Sequence of chain 8.E:
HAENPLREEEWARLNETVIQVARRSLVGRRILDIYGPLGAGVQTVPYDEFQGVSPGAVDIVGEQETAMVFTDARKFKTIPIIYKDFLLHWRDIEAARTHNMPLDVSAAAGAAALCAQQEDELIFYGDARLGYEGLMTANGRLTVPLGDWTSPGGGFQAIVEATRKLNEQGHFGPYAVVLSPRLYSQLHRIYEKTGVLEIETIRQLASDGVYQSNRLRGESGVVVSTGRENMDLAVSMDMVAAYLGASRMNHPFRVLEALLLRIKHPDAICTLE

This protein binds this small molecule.
Small molecule (SMILES): CC(C)C[C@H](NC(=O)CN)C(=O)N[C@H](C(=O)N[C@H](C(=O)NCC(=O)N[C@@H](CO)C(=O)N[C@@H](CC(C)C)C(=O)N[C@@H](CCCN=C(N)N)C(=O)NCC=O)C(C)C)[C@@H](C)O

Binding-site contacts:
Ligand atom CD contacts residue ARG50 of chain 8.E at 3.3 Å.
Ligand atom CB contacts residue MET259 of chain 8.E at 3.6 Å (hydrophobic).
Ligand atom CD contacts residue LEU52 of chain 8.E at 3.3 Å (hydrophobic).
Ligand atom CB contacts residue ARG49 of chain 8.E at 3.7 Å.
Ligand atom N contacts residue ARG49 of chain 8.E at 3.5 Å (salt-bridge).
Ligand atom NH2 contacts residue ASP228 of chain 8.E at 2.7 Å (salt-bridge).
Ligand atom O contacts residue ILE39 of chain 8.E at 3.7 Å.
Ligand atom C contacts residue ARG43 of chain 8.E at 3.7 Å.
Ligand atom N contacts residue ARG49 of chain 8.E at 3.7 Å.
Ligand atom CG2 contacts residue MET259 of chain 8.E at 3.7 Å (hydrophobic).
Ligand atom O contacts residue ARG50 of chain 8.E at 3.4 Å.
Ligand atom CA contacts residue ASP258 of chain 8.E at 3.6 Å.
Ligand atom NH1 contacts residue ASP53 of chain 8.E at 3.0 Å (salt-bridge).
Ligand atom CB contacts residue ARG49 of chain 8.E at 3.5 Å.
Ligand atom OG1 contacts residue MET259 of chain 8.E at 2.6 Å (h-bond).
Ligand atom CA contacts residue ASP258 of chain 8.E at 3.7 Å.
Ligand atom NE contacts residue ILE51 of chain 8.E at 3.7 Å.
Ligand atom O contacts residue ARG43 of chain 8.E at 2.8 Å (salt-bridge).
Ligand atom CG2 contacts residue ASP258 of chain 8.E at 3.5 Å.
Ligand atom NE contacts residue ARG50 of chain 8.E at 3.1 Å (salt-bridge).
Ligand atom O contacts residue ARG49 of chain 8.E at 3.1 Å (salt-bridge).
Ligand atom C contacts residue ARG49 of chain 8.E at 3.6 Å.
Ligand atom NH1 contacts residue THR246 of chain 8.E at 3.2 Å (h-bond).
Ligand atom CD2 contacts residue ARG50 of chain 8.E at 3.6 Å.
Ligand atom CZ contacts residue THR246 of chain 8.E at 3.3 Å.
Ligand atom CD2 contacts residue ASP258 of chain 8.E at 3.4 Å.
Ligand atom N contacts residue PRO57 of chain 8.E at 3.5 Å.
Ligand atom CB contacts residue ASP258 of chain 8.E at 3.7 Å.
Ligand atom CA contacts residue ASP258 of chain 8.E at 3.7 Å.
Ligand atom OG1 contacts residue ASP258 of chain 8.E at 3.3 Å.
Ligand atom N contacts residue ASP258 of chain 8.E at 3.2 Å (salt-bridge).
Ligand atom C contacts residue ASP258 of chain 8.E at 3.7 Å.
Ligand atom NH2 contacts residue THR246 of chain 8.E at 3.0 Å (h-bond).
Ligand atom CD2 contacts residue ARG43 of chain 8.E at 3.6 Å.
Ligand atom O contacts residue ARG43 of chain 8.E at 2.8 Å (salt-bridge).
Ligand atom CB contacts residue ASP258 of chain 8.E at 3.5 Å.
Ligand atom N contacts residue ASP258 of chain 8.E at 2.8 Å (salt-bridge).
Ligand atom N contacts residue ARG49 of chain 8.E at 3.5 Å (salt-bridge).
Ligand atom CG contacts residue PRO57 of chain 8.E at 3.7 Å (hydrophobic).
Ligand atom N contacts residue ASP258 of chain 8.E at 3.2 Å (salt-bridge).